Sequence of chain 1.E:
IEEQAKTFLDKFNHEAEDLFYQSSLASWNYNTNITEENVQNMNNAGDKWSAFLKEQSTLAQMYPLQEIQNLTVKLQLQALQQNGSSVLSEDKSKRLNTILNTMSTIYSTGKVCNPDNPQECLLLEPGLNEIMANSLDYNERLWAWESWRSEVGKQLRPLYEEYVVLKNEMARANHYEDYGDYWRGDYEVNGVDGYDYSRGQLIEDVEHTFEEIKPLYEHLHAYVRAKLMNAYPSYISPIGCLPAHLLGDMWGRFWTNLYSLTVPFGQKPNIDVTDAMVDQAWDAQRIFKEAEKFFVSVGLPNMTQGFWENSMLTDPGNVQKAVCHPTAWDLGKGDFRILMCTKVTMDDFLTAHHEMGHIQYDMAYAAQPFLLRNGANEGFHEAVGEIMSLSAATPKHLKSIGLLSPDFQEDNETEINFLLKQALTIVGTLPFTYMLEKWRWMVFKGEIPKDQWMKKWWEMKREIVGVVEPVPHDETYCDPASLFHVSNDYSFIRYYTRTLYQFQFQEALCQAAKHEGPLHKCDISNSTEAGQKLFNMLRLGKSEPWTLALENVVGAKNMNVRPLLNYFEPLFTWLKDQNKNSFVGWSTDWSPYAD

Binding-site contacts:
Ligand atom C2 contacts residue GLN63 of chain 1.E at 3.9 Å.
Ligand atom C1 contacts residue GLN63 of chain 1.E at 3.7 Å.
Ligand atom C8 contacts residue GLN83 of chain 1.E at 3.3 Å.
Ligand atom C5 contacts residue ASN85 of chain 1.E at 3.7 Å.
Ligand atom O5 contacts residue VAL89 of chain 1.E at 3.5 Å.
Ligand atom C2 contacts residue ASN85 of chain 1.E at 2.5 Å.
Ligand atom C8 contacts residue GLN63 of chain 1.E at 3.7 Å.
Ligand atom C1 contacts residue ASN85 of chain 1.E at 1.4 Å.
Ligand atom C7 contacts residue ASN176 of chain 1.E at 4.1 Å.
Ligand atom C3 contacts residue ASN85 of chain 1.E at 3.8 Å.
Ligand atom C6 contacts residue VAL89 of chain 1.E at 4.4 Å (hydrophobic).
Ligand atom C7 contacts residue GLN63 of chain 1.E at 3.8 Å.
Ligand atom C3 contacts residue GLN63 of chain 1.E at 3.9 Å.
Ligand atom C1 contacts residue VAL89 of chain 1.E at 4.1 Å (hydrophobic).
Ligand atom C7 contacts residue GLN83 of chain 1.E at 4.0 Å.
Ligand atom O7 contacts residue ASN176 of chain 1.E at 2.9 Å (h-bond).
Ligand atom O5 contacts residue ASN85 of chain 1.E at 2.3 Å (h-bond).
Ligand atom N2 contacts residue ASN85 of chain 1.E at 3.0 Å (h-bond).
Ligand atom O7 contacts residue ASN85 of chain 1.E at 3.7 Å.
Ligand atom N2 contacts residue GLN83 of chain 1.E at 4.1 Å.
Ligand atom C7 contacts residue ASN85 of chain 1.E at 3.6 Å.
Ligand atom C4 contacts residue ASN85 of chain 1.E at 4.2 Å.
Ligand atom N2 contacts residue GLN63 of chain 1.E at 3.0 Å (h-bond).

The protein below binds the small molecule below.
Small molecule (SMILES): CC(=O)N[C@H]1[C@H](O[C@H]2[C@H](O)[C@@H](NC(C)=O)CO[C@@H]2CO)O[C@H](CO)[C@@H](O)[C@@H]1O